Sequence of chain 1.E:
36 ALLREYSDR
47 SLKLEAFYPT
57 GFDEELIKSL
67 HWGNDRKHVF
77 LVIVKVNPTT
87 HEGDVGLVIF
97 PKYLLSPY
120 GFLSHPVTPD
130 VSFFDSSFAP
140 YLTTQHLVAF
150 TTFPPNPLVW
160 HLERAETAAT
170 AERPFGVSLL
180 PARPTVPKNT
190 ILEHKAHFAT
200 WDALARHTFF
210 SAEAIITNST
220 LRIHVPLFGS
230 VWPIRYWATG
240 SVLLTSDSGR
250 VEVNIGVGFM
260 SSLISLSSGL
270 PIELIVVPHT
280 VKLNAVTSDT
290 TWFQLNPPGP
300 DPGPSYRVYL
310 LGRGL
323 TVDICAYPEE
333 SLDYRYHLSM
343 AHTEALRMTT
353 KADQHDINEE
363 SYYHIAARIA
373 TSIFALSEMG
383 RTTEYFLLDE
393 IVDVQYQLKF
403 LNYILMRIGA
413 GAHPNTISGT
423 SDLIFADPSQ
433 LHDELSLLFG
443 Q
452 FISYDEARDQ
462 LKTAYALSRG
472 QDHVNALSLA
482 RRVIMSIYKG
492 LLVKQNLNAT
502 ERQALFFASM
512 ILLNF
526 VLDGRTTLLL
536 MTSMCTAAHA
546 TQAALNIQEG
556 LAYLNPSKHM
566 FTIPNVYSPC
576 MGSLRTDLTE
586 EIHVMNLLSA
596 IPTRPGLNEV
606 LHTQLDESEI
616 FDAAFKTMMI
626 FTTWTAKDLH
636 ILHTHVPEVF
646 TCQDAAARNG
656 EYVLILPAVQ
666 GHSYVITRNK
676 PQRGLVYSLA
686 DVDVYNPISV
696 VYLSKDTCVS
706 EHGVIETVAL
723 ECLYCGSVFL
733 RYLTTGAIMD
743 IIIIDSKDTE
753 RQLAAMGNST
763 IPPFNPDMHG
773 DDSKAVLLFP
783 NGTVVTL

This protein binds this small molecule.
Small molecule (SMILES): CC(=O)N[C@@H]1[C@@H](O)[C@H](O)[C@@H](CO)O[C@H]1O

Binding-site contacts:
Ligand atom C1 contacts residue ASN783 of chain 1.E at 1.4 Å.
Ligand atom C8 contacts residue PHE781 of chain 1.E at 3.6 Å (hydrophobic).
Ligand atom O3 contacts residue ASN783 of chain 1.E at 4.5 Å.
Ligand atom O7 contacts residue ASN783 of chain 1.E at 3.4 Å (h-bond).
Ligand atom N2 contacts residue ASN783 of chain 1.E at 2.7 Å (h-bond).
Ligand atom C1 contacts residue THR785 of chain 1.E at 3.3 Å.
Ligand atom C5 contacts residue ASN783 of chain 1.E at 3.6 Å.
Ligand atom O7 contacts residue PHE781 of chain 1.E at 2.8 Å.
Ligand atom O5 contacts residue ASN783 of chain 1.E at 2.4 Å (h-bond).
Ligand atom C4 contacts residue ASN783 of chain 1.E at 4.0 Å.
Ligand atom C4 contacts residue THR785 of chain 1.E at 4.1 Å.
Ligand atom C3 contacts residue ASN783 of chain 1.E at 3.5 Å.
Ligand atom C6 contacts residue THR785 of chain 1.E at 4.2 Å.
Ligand atom C7 contacts residue ASN783 of chain 1.E at 3.2 Å.
Ligand atom C7 contacts residue PHE781 of chain 1.E at 3.7 Å (hydrophobic).
Ligand atom O7 contacts residue THR785 of chain 1.E at 4.4 Å.
Ligand atom C2 contacts residue THR785 of chain 1.E at 3.6 Å.
Ligand atom C3 contacts residue THR785 of chain 1.E at 4.5 Å.
Ligand atom C8 contacts residue ASN783 of chain 1.E at 4.4 Å.
Ligand atom C2 contacts residue ASN783 of chain 1.E at 2.1 Å.
Ligand atom O5 contacts residue THR785 of chain 1.E at 2.8 Å (h-bond).
Ligand atom C5 contacts residue THR785 of chain 1.E at 3.9 Å.